This protein binds this small molecule.
Small molecule (SMILES): CCOc1cc2ncc(C#N)c(Nc3ccc(OCc4ccccn4)c(Cl)c3)c2cc1NC(=O)CCCN(C)C

Binding-site contacts:
Ligand atom CAU contacts residue PRO100 of chain 1.B at 3.4 Å (hydrophobic).
Ligand atom OBD contacts residue LEU24 of chain 1.B at 3.2 Å.
Ligand atom CAX contacts residue CYS103 of chain 1.B at 2.8 Å (hydrophobic).
Ligand atom CAN contacts residue MET96 of chain 1.B at 3.7 Å (hydrophobic).
Ligand atom OAG contacts residue CYS103 of chain 1.B at 2.5 Å (h-bond).
Ligand atom CAV contacts residue LEU94 of chain 1.B at 3.7 Å (hydrophobic).
Ligand atom CAT contacts residue LEU24 of chain 1.B at 3.4 Å (hydrophobic).
Ligand atom CBO contacts residue GLY102 of chain 1.B at 3.5 Å.
Ligand atom CAK contacts residue PHE162 of chain 1.B at 3.4 Å (hydrophobic).
Ligand atom CAO contacts residue ASP161 of chain 1.B at 3.4 Å.
Ligand atom OAG contacts residue GLY102 of chain 1.B at 3.0 Å.
Ligand atom CLA contacts residue LEU94 of chain 1.B at 3.2 Å.
Ligand atom CAQ contacts residue GLN97 of chain 1.B at 3.3 Å.
Ligand atom CAT contacts residue GLY102 of chain 1.B at 3.7 Å.
Ligand atom CAU contacts residue LEU24 of chain 1.B at 3.2 Å (hydrophobic).
Ligand atom CBL contacts residue LEU150 of chain 1.B at 3.8 Å (hydrophobic).
Ligand atom CAT contacts residue MET99 of chain 1.B at 3.8 Å (hydrophobic).
Ligand atom OBE contacts residue LEU94 of chain 1.B at 3.4 Å.
Ligand atom CAU contacts residue GLY102 of chain 1.B at 3.2 Å.
Ligand atom OBD contacts residue GLY102 of chain 1.B at 3.3 Å.
Ligand atom CLA contacts residue ILE95 of chain 1.B at 3.1 Å.
Ligand atom CLA contacts residue ALA49 of chain 1.B at 3.0 Å.
Ligand atom CLA contacts residue MET96 of chain 1.B at 3.4 Å.
Ligand atom CAY contacts residue CYS103 of chain 1.B at 2.8 Å (hydrophobic).
Ligand atom CAQ contacts residue MET99 of chain 1.B at 3.8 Å (hydrophobic).
Ligand atom NAZ contacts residue ASP161 of chain 1.B at 3.3 Å (salt-bridge).
Ligand atom CBO contacts residue LEU24 of chain 1.B at 3.3 Å (hydrophobic).
Ligand atom CAA contacts residue PRO100 of chain 1.B at 3.5 Å (hydrophobic).
Ligand atom CAQ contacts residue ALA49 of chain 1.B at 3.6 Å (hydrophobic).
Ligand atom NBA contacts residue MET99 of chain 1.B at 3.3 Å (h-bond).
Ligand atom CAL contacts residue MET96 of chain 1.B at 3.5 Å (hydrophobic).
Ligand atom CAM contacts residue ASP161 of chain 1.B at 3.0 Å.
Ligand atom CBL contacts residue ALA49 of chain 1.B at 3.7 Å (hydrophobic).
Ligand atom CBT contacts residue CYS103 of chain 1.B at 1.8 Å (hydrophobic).
Ligand atom CAA contacts residue LEU24 of chain 1.B at 3.0 Å (hydrophobic).
Ligand atom CBH contacts residue CYS103 of chain 1.B at 3.2 Å (hydrophobic).
Ligand atom NAD contacts residue MET96 of chain 1.B at 3.2 Å.
Ligand atom CBJ contacts residue ALA49 of chain 1.B at 3.6 Å (hydrophobic).
Ligand atom CAR contacts residue ALA49 of chain 1.B at 3.6 Å (hydrophobic).
Ligand atom CAN contacts residue LEU83 of chain 1.B at 3.6 Å (hydrophobic).

Sequence of chain 1.B:
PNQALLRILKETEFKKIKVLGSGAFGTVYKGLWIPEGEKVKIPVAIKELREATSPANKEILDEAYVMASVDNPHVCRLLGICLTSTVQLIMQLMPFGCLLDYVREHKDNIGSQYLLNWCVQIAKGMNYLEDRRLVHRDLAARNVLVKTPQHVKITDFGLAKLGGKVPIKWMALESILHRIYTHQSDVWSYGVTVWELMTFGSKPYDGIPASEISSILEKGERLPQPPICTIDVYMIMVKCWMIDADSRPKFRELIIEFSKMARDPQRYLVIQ